The small molecule below binds the protein below.
Small molecule (SMILES): CC[C@H](C)[C@H](N)C(=O)N[C@@H](CO)C(=O)N[C@@H](CCC(=O)O)C(=O)N[C@H](C=O)C(C)C

Sequence of chain 56.E:
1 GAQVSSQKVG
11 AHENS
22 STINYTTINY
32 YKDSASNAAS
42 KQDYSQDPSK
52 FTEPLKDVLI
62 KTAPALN

Binding-site contacts:
Ligand atom CB contacts residue GLN3 of chain 56.E at 3.4 Å.
Ligand atom CB contacts residue VAL4 of chain 56.E at 4.3 Å (hydrophobic).
Ligand atom CB contacts residue GLN3 of chain 56.E at 4.4 Å.
Ligand atom CD contacts residue VAL4 of chain 56.E at 3.8 Å (hydrophobic).
Ligand atom CB contacts residue VAL4 of chain 56.E at 4.5 Å (hydrophobic).
Ligand atom CG2 contacts residue ALA2 of chain 56.E at 4.0 Å (hydrophobic).
Ligand atom C contacts residue VAL4 of chain 56.E at 3.6 Å (hydrophobic).
Ligand atom C contacts residue VAL4 of chain 56.E at 4.2 Å (hydrophobic).
Ligand atom C contacts residue ALA2 of chain 56.E at 4.3 Å (hydrophobic).
Ligand atom N contacts residue ALA2 of chain 56.E at 3.0 Å (h-bond).
Ligand atom C contacts residue VAL4 of chain 56.E at 4.0 Å (hydrophobic).
Ligand atom O contacts residue SER5 of chain 56.E at 3.8 Å.
Ligand atom OE1 contacts residue VAL4 of chain 56.E at 3.5 Å.
Ligand atom OE2 contacts residue VAL4 of chain 56.E at 3.6 Å.
Ligand atom CA contacts residue GLN3 of chain 56.E at 4.2 Å.
Ligand atom CB contacts residue ALA2 of chain 56.E at 3.4 Å (hydrophobic).
Ligand atom C contacts residue ALA2 of chain 56.E at 3.7 Å (hydrophobic).
Ligand atom CA contacts residue VAL4 of chain 56.E at 4.0 Å (hydrophobic).
Ligand atom O contacts residue GLN3 of chain 56.E at 3.1 Å (h-bond).
Ligand atom CG2 contacts residue VAL4 of chain 56.E at 3.8 Å (hydrophobic).
Ligand atom O contacts residue ALA2 of chain 56.E at 3.9 Å.
Ligand atom CA contacts residue VAL4 of chain 56.E at 3.5 Å (hydrophobic).
Ligand atom CA contacts residue ALA2 of chain 56.E at 3.5 Å (hydrophobic).
Ligand atom OG contacts residue GLN3 of chain 56.E at 3.3 Å (h-bond).
Ligand atom O contacts residue SER6 of chain 56.E at 4.1 Å.
Ligand atom CG1 contacts residue GLN3 of chain 56.E at 4.1 Å.
Ligand atom O contacts residue VAL4 of chain 56.E at 2.9 Å (h-bond).
Ligand atom CG2 contacts residue GLN3 of chain 56.E at 3.4 Å.
Ligand atom CG2 contacts residue SER5 of chain 56.E at 3.7 Å.
Ligand atom CA contacts residue ALA2 of chain 56.E at 4.0 Å (hydrophobic).
Ligand atom O contacts residue VAL4 of chain 56.E at 3.8 Å.
Ligand atom CB contacts residue ALA2 of chain 56.E at 4.3 Å (hydrophobic).
Ligand atom OE1 contacts residue ASN25 of chain 56.E at 4.4 Å.
Ligand atom C contacts residue GLN3 of chain 56.E at 3.9 Å.
Ligand atom N contacts residue VAL4 of chain 56.E at 3.0 Å (h-bond).